Sequence of chain 1.C:
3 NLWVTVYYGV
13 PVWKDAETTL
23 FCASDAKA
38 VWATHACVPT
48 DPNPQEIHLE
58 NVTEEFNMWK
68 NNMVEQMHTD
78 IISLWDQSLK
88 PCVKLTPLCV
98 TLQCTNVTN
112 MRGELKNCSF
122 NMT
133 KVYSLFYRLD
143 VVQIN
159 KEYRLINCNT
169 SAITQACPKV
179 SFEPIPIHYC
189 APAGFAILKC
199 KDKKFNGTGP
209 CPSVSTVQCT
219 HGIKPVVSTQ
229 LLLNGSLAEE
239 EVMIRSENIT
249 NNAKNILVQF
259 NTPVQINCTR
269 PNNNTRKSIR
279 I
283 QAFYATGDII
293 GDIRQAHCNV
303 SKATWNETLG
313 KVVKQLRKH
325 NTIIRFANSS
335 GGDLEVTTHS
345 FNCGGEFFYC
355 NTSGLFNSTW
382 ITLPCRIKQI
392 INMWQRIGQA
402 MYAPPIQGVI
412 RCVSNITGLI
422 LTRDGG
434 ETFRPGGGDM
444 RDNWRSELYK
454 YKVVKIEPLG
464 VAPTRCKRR

Binding-site contacts:
Ligand atom O7 contacts residue ASN167 of chain 1.C at 4.4 Å.
Ligand atom C1 contacts residue ASN167 of chain 1.C at 1.4 Å.
Ligand atom C8 contacts residue THR168 of chain 1.C at 4.3 Å.
Ligand atom C5 contacts residue ASN167 of chain 1.C at 3.7 Å.
Ligand atom N2 contacts residue THR168 of chain 1.C at 4.1 Å.
Ligand atom C3 contacts residue ASN167 of chain 1.C at 3.8 Å.
Ligand atom N2 contacts residue ASN167 of chain 1.C at 2.9 Å (h-bond).
Ligand atom O5 contacts residue ASN167 of chain 1.C at 2.4 Å (h-bond).
Ligand atom C7 contacts residue ASN167 of chain 1.C at 3.9 Å.
Ligand atom C2 contacts residue ASN167 of chain 1.C at 2.5 Å.
Ligand atom C4 contacts residue ASN167 of chain 1.C at 4.2 Å.
Ligand atom O6 contacts residue ARG162 of chain 1.C at 3.5 Å (salt-bridge).

This small molecule binds to this protein.
Small molecule (SMILES): CC(=O)N[C@@H]1[C@@H](O)[C@H](O)[C@@H](CO)O[C@H]1O